Sequence of chain 1.QA:
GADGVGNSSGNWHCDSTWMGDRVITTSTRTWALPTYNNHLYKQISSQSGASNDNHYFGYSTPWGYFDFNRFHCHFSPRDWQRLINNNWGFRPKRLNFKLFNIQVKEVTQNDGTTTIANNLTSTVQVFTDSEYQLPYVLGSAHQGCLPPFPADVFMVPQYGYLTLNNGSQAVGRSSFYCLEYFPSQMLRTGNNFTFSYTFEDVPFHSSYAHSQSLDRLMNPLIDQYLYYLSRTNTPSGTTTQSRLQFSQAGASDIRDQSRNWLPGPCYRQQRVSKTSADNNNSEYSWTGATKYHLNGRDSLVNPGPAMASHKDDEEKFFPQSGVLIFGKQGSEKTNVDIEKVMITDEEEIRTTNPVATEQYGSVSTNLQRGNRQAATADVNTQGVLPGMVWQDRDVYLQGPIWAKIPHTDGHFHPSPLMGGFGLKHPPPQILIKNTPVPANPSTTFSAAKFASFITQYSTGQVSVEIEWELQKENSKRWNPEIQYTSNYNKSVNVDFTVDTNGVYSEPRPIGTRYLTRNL

Binding-site contacts:
Ligand atom N1 contacts residue PRO419 of chain 1.QA at 4.4 Å.
Ligand atom N6 contacts residue PHE637 of chain 1.QA at 4.0 Å.
Ligand atom O1P contacts residue PRO630 of chain 1.QA at 4.3 Å.
Ligand atom N7 contacts residue HIS629 of chain 1.QA at 4.3 Å.
Ligand atom O1P contacts residue LYS640 of chain 1.QA at 4.4 Å.
Ligand atom C8 contacts residue PRO419 of chain 1.QA at 4.4 Å (hydrophobic).
Ligand atom P contacts residue PRO630 of chain 1.QA at 4.5 Å.
Ligand atom O5' contacts residue PRO630 of chain 1.QA at 3.9 Å.
Ligand atom C5 contacts residue PRO419 of chain 1.QA at 4.0 Å (hydrophobic).
Ligand atom C8 contacts residue SER631 of chain 1.QA at 3.8 Å.
Ligand atom C5 contacts residue PRO630 of chain 1.QA at 4.1 Å (hydrophobic).
Ligand atom P contacts residue HIS627 of chain 1.QA at 4.0 Å.
Ligand atom N7 contacts residue PRO419 of chain 1.QA at 4.0 Å.
Ligand atom N1 contacts residue GLY638 of chain 1.QA at 3.5 Å (h-bond).
Ligand atom N6 contacts residue VAL418 of chain 1.QA at 3.5 Å.
Ligand atom C4 contacts residue SER631 of chain 1.QA at 4.4 Å.
Ligand atom N1 contacts residue VAL418 of chain 1.QA at 4.1 Å.
Ligand atom C6 contacts residue SER631 of chain 1.QA at 4.3 Å.
Ligand atom C5 contacts residue SER631 of chain 1.QA at 3.9 Å.
Ligand atom C2 contacts residue PRO630 of chain 1.QA at 3.5 Å (hydrophobic).
Ligand atom C8 contacts residue HIS629 of chain 1.QA at 3.6 Å.
Ligand atom N6 contacts residue GLY638 of chain 1.QA at 3.0 Å (h-bond).
Ligand atom N9 contacts residue PRO630 of chain 1.QA at 4.0 Å.
Ligand atom N6 contacts residue PRO419 of chain 1.QA at 4.5 Å.
Ligand atom C6 contacts residue PRO419 of chain 1.QA at 4.1 Å (hydrophobic).
Ligand atom C6 contacts residue GLY638 of chain 1.QA at 3.9 Å.
Ligand atom N6 contacts residue SER631 of chain 1.QA at 4.2 Å.
Ligand atom C2' contacts residue HIS629 of chain 1.QA at 4.5 Å.
Ligand atom N9 contacts residue HIS629 of chain 1.QA at 4.3 Å.
Ligand atom C6 contacts residue PRO630 of chain 1.QA at 4.3 Å (hydrophobic).
Ligand atom N1 contacts residue PRO630 of chain 1.QA at 4.0 Å.
Ligand atom C4 contacts residue PRO419 of chain 1.QA at 4.4 Å (hydrophobic).
Ligand atom C6 contacts residue VAL418 of chain 1.QA at 4.0 Å (hydrophobic).
Ligand atom N7 contacts residue SER631 of chain 1.QA at 3.3 Å.
Ligand atom N3 contacts residue PRO630 of chain 1.QA at 3.3 Å.
Ligand atom O4' contacts residue PRO630 of chain 1.QA at 3.4 Å.
Ligand atom C1' contacts residue HIS629 of chain 1.QA at 3.8 Å.
Ligand atom C1' contacts residue PRO630 of chain 1.QA at 4.0 Å (hydrophobic).
Ligand atom O4' contacts residue HIS629 of chain 1.QA at 4.2 Å.
Ligand atom C4 contacts residue PRO630 of chain 1.QA at 3.6 Å (hydrophobic).

This protein binds this small molecule.
Small molecule (SMILES): Nc1ncnc2c1ncn2[C@H]1C[C@H](O)[C@@H](COP(=O)(O)O)O1